Binding-site contacts:
Ligand atom CAO contacts residue 1FL1 of chain 2.C at 1.8 Å.
Ligand atom FAE contacts residue 1FL1 of chain 2.C at 1.0 Å.
Ligand atom FAT contacts residue ALA108 of chain 2.A at 3.4 Å.
Ligand atom CAG contacts residue THR119 of chain 1.A at 3.6 Å.
Ligand atom OAL contacts residue LEU17 of chain 2.A at 3.3 Å.
Ligand atom CAG contacts residue 1FL1 of chain 2.C at 0.9 Å.
Ligand atom CAI contacts residue LEU17 of chain 2.A at 3.7 Å (hydrophobic).
Ligand atom OAB contacts residue LYS15 of chain 2.A at 2.6 Å (salt-bridge).
Ligand atom CAC contacts residue 1FL1 of chain 2.C at 0.6 Å.
Ligand atom CAQ contacts residue LEU17 of chain 2.A at 3.2 Å (hydrophobic).
Ligand atom CAM contacts residue 1FL1 of chain 2.C at 0.9 Å.
Ligand atom OAD contacts residue 1FL1 of chain 2.C at 0.8 Å.
Ligand atom CAG contacts residue LEU110 of chain 2.A at 3.4 Å (hydrophobic).
Ligand atom CAI contacts residue 1FL1 of chain 2.C at 1.7 Å.
Ligand atom CAQ contacts residue 1FL1 of chain 2.C at 3.6 Å.
Ligand atom CAP contacts residue LEU17 of chain 2.A at 3.5 Å (hydrophobic).
Ligand atom CAH contacts residue 1FL1 of chain 2.C at 1.2 Å.
Ligand atom CAJ contacts residue LEU17 of chain 2.A at 3.6 Å (hydrophobic).
Ligand atom CAJ contacts residue 1FL1 of chain 2.C at 1.0 Å.
Ligand atom CAM contacts residue LEU110 of chain 2.A at 3.7 Å (hydrophobic).
Ligand atom FAE contacts residue LEU110 of chain 1.A at 3.1 Å.
Ligand atom OAB contacts residue 1FL1 of chain 2.C at 1.4 Å (h-bond).
Ligand atom CAQ contacts residue ALA108 of chain 1.A at 3.6 Å (hydrophobic).
Ligand atom OAL contacts residue 1FL1 of chain 2.C at 2.4 Å (h-bond).
Ligand atom CAC contacts residue LYS15 of chain 2.A at 3.5 Å.
Ligand atom FAT contacts residue 1FL1 of chain 2.C at 2.3 Å.
Ligand atom CAC contacts residue LYS15 of chain 1.A at 3.7 Å.
Ligand atom CAN contacts residue 1FL1 of chain 2.C at 1.8 Å.
Ligand atom CAH contacts residue THR119 of chain 1.A at 3.3 Å.
Ligand atom CAK contacts residue LEU17 of chain 2.A at 3.3 Å (hydrophobic).
Ligand atom CAF contacts residue 1FL1 of chain 2.C at 0.2 Å.
Ligand atom CAF contacts residue LEU110 of chain 2.A at 3.6 Å (hydrophobic).
Ligand atom CAR contacts residue LEU17 of chain 2.A at 3.1 Å (hydrophobic).
Ligand atom FAE contacts residue SER117 of chain 2.A at 3.5 Å.
Ligand atom CAR contacts residue 1FL1 of chain 2.C at 3.2 Å.
Ligand atom OAB contacts residue LYS15 of chain 1.A at 3.4 Å (salt-bridge).
Ligand atom OAD contacts residue LYS15 of chain 1.A at 3.3 Å.
Ligand atom CAR contacts residue ALA108 of chain 1.A at 3.6 Å (hydrophobic).
Ligand atom CAP contacts residue 1FL1 of chain 2.C at 2.7 Å.
Ligand atom CAK contacts residue 1FL1 of chain 2.C at 1.9 Å.

Sequence of chain 1.A:
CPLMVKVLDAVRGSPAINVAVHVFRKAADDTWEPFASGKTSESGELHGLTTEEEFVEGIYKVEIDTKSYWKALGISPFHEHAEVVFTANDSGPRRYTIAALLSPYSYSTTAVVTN

This protein binds this small molecule.
Small molecule (SMILES): O=C(O)c1cc(-c2ccc(F)cc2F)ccc1O

Sequence of chain 2.A:
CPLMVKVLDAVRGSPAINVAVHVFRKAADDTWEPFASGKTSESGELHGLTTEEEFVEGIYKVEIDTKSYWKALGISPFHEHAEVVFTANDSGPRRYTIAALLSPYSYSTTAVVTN